The small molecule below binds the protein below.
Small molecule (SMILES): CC(=O)N[C@H]1[C@H](O[C@H]2[C@H](O)[C@@H](NC(C)=O)CO[C@@H]2CO)O[C@H](CO)[C@@H](O)[C@@H]1O

Binding-site contacts:
Ligand atom C7 contacts residue THR167 of chain 1.A at 4.5 Å.
Ligand atom C5 contacts residue ASN129 of chain 1.A at 3.9 Å.
Ligand atom N2 contacts residue ASN210 of chain 1.A at 2.6 Å (h-bond).
Ligand atom C8 contacts residue THR167 of chain 1.A at 3.8 Å.
Ligand atom C3 contacts residue ASN210 of chain 1.A at 3.7 Å.
Ligand atom C1 contacts residue ASN129 of chain 1.A at 4.2 Å.
Ligand atom C1 contacts residue ASN210 of chain 1.A at 1.3 Å.
Ligand atom O7 contacts residue ASN210 of chain 1.A at 3.7 Å.
Ligand atom O5 contacts residue ASN210 of chain 1.A at 2.5 Å (h-bond).
Ligand atom C4 contacts residue ASN210 of chain 1.A at 4.2 Å.
Ligand atom C8 contacts residue GLN174 of chain 1.A at 3.3 Å.
Ligand atom O5 contacts residue ASN129 of chain 1.A at 3.4 Å (h-bond).
Ligand atom C7 contacts residue ASN210 of chain 1.A at 3.5 Å.
Ligand atom C2 contacts residue ASN210 of chain 1.A at 2.4 Å.
Ligand atom C5 contacts residue ASN210 of chain 1.A at 3.6 Å.
Ligand atom C8 contacts residue SER169 of chain 1.A at 4.3 Å.
Ligand atom O6 contacts residue ASN129 of chain 1.A at 3.5 Å (h-bond).
Ligand atom C6 contacts residue ASN129 of chain 1.A at 3.4 Å.

Sequence of chain 1.A:
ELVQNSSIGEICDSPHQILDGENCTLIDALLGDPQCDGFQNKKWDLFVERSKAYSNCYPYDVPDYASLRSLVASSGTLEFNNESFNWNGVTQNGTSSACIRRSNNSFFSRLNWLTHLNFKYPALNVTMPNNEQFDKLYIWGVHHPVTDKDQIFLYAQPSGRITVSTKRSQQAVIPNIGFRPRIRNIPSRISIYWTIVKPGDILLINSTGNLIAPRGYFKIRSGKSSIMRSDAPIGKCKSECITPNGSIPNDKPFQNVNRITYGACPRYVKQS